Binding-site contacts:
Ligand atom C5 contacts residue VAL197 of chain 2.A at 3.9 Å (hydrophobic).
Ligand atom C8 contacts residue GOL1 of chain 2.I at 3.5 Å.
Ligand atom C6 contacts residue VAL197 of chain 2.A at 3.9 Å (hydrophobic).
Ligand atom N1 contacts residue VAL197 of chain 2.A at 3.6 Å.
Ligand atom N9 contacts residue CYS111 of chain 2.A at 4.1 Å.
Ligand atom C4 contacts residue GOL1 of chain 2.I at 3.2 Å.
Ligand atom C6 contacts residue PHE179 of chain 2.A at 3.7 Å (hydrophobic).
Ligand atom N9 contacts residue GLY112 of chain 2.A at 3.7 Å.
Ligand atom N7 contacts residue GLY112 of chain 2.A at 3.9 Å.
Ligand atom O6 contacts residue VAL225 of chain 2.A at 4.3 Å.
Ligand atom C2 contacts residue VAL197 of chain 2.A at 3.6 Å (hydrophobic).
Ligand atom C2 contacts residue MET199 of chain 2.A at 3.4 Å (hydrophobic).
Ligand atom C8 contacts residue GLY112 of chain 2.A at 3.3 Å.
Ligand atom N3 contacts residue VAL197 of chain 2.A at 3.6 Å (h-bond).
Ligand atom C4 contacts residue GLU198 of chain 2.A at 4.3 Å.
Ligand atom N3 contacts residue PHE179 of chain 2.A at 3.9 Å.
Ligand atom N1 contacts residue PHE179 of chain 2.A at 3.6 Å.
Ligand atom N3 contacts residue GOL1 of chain 2.I at 3.4 Å (h-bond).
Ligand atom C8 contacts residue CYS111 of chain 2.A at 3.9 Å (hydrophobic).
Ligand atom N7 contacts residue PHE179 of chain 2.A at 3.9 Å.
Ligand atom C2 contacts residue GLU198 of chain 2.A at 4.2 Å.
Ligand atom C4 contacts residue PHE179 of chain 2.A at 3.7 Å (hydrophobic).
Ligand atom N7 contacts residue VAL225 of chain 2.A at 4.3 Å.
Ligand atom N9 contacts residue VAL197 of chain 2.A at 3.4 Å (h-bond).
Ligand atom N9 contacts residue PHE179 of chain 2.A at 4.2 Å.
Ligand atom C2 contacts residue ALA176 of chain 2.A at 4.3 Å (hydrophobic).
Ligand atom C2 contacts residue PHE179 of chain 2.A at 3.7 Å (hydrophobic).
Ligand atom N7 contacts residue VAL197 of chain 2.A at 4.2 Å.
Ligand atom C8 contacts residue VAL197 of chain 2.A at 4.0 Å (hydrophobic).
Ligand atom N3 contacts residue MET199 of chain 2.A at 3.6 Å.
Ligand atom C8 contacts residue PHE179 of chain 2.A at 4.2 Å (hydrophobic).
Ligand atom C4 contacts residue VAL197 of chain 2.A at 3.4 Å (hydrophobic).
Ligand atom N7 contacts residue ASP223 of chain 2.A at 4.4 Å.
Ligand atom C4 contacts residue GLY112 of chain 2.A at 4.4 Å.
Ligand atom N3 contacts residue GLU198 of chain 2.A at 3.7 Å.
Ligand atom C5 contacts residue PHE179 of chain 2.A at 3.5 Å (hydrophobic).
Ligand atom C8 contacts residue SER222 of chain 2.A at 4.0 Å.
Ligand atom N9 contacts residue GOL1 of chain 2.I at 2.4 Å (h-bond).
Ligand atom O6 contacts residue VAL197 of chain 2.A at 3.9 Å.
Ligand atom O6 contacts residue PHE179 of chain 2.A at 3.9 Å.

Sequence of chain 2.A:
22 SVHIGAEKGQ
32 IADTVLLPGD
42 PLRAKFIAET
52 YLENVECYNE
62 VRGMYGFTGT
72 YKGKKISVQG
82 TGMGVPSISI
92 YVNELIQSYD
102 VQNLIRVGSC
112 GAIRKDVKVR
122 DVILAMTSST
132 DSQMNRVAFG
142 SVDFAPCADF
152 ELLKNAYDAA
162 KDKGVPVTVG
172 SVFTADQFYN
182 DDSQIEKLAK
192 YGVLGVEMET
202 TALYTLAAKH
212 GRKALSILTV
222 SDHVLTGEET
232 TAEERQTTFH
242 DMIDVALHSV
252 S

The protein below binds the small molecule below.
Small molecule (SMILES): O=c1[nH]cnc2nc[nH]c12